Sequence of chain 1.B:
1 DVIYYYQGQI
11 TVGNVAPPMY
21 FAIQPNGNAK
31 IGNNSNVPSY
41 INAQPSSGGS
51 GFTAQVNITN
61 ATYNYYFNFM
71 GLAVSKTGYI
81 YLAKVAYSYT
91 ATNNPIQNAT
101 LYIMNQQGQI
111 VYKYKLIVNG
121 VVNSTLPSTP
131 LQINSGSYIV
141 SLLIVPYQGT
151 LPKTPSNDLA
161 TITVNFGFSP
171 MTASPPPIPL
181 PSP

Binding-site contacts:
Ligand atom O4 contacts residue ASN42 of chain 1.E at 3.6 Å (h-bond).
Ligand atom C7 contacts residue ILE41 of chain 1.E at 4.4 Å (hydrophobic).
Ligand atom C1 contacts residue ASN57 of chain 1.E at 1.4 Å.
Ligand atom O5 contacts residue VAL15 of chain 1.B at 3.0 Å.
Ligand atom O6 contacts residue SER156 of chain 1.E at 4.0 Å.
Ligand atom N2 contacts residue GLN55 of chain 1.E at 3.8 Å.
Ligand atom O6 contacts residue PRO155 of chain 1.E at 3.4 Å.
Ligand atom C8 contacts residue ASN42 of chain 1.E at 3.2 Å.
Ligand atom C3 contacts residue ASN57 of chain 1.E at 3.7 Å.
Ligand atom C7 contacts residue SER39 of chain 1.E at 4.1 Å.
Ligand atom C7 contacts residue GLN55 of chain 1.E at 4.1 Å.
Ligand atom C2 contacts residue ASN57 of chain 1.E at 2.4 Å.
Ligand atom N2 contacts residue ASN57 of chain 1.E at 2.8 Å (h-bond).
Ligand atom O2 contacts residue ASN42 of chain 1.E at 3.9 Å.
Ligand atom C4 contacts residue ASN57 of chain 1.E at 4.2 Å.
Ligand atom O7 contacts residue ASN57 of chain 1.E at 4.3 Å.
Ligand atom C1 contacts residue VAL15 of chain 1.B at 3.6 Å (hydrophobic).
Ligand atom O7 contacts residue PRO38 of chain 1.E at 4.2 Å.
Ligand atom O7 contacts residue TYR40 of chain 1.E at 4.0 Å.
Ligand atom O5 contacts residue SER39 of chain 1.E at 4.0 Å.
Ligand atom C8 contacts residue GLN55 of chain 1.E at 3.5 Å.
Ligand atom C2 contacts residue SER39 of chain 1.E at 3.6 Å.
Ligand atom C5 contacts residue VAL15 of chain 1.B at 4.1 Å (hydrophobic).
Ligand atom O6 contacts residue ASN14 of chain 1.B at 4.3 Å.
Ligand atom C7 contacts residue ASN57 of chain 1.E at 3.7 Å.
Ligand atom C5 contacts residue ASN57 of chain 1.E at 3.7 Å.
Ligand atom O5 contacts residue ASN57 of chain 1.E at 2.4 Å (h-bond).
Ligand atom O4 contacts residue GLN55 of chain 1.E at 3.6 Å.
Ligand atom C3 contacts residue ASN42 of chain 1.E at 3.8 Å.
Ligand atom C1 contacts residue SER39 of chain 1.E at 3.6 Å.
Ligand atom N2 contacts residue SER39 of chain 1.E at 4.0 Å.
Ligand atom C7 contacts residue TYR40 of chain 1.E at 4.2 Å (hydrophobic).
Ligand atom C8 contacts residue ILE41 of chain 1.E at 3.4 Å (hydrophobic).
Ligand atom C6 contacts residue PRO155 of chain 1.E at 4.1 Å (hydrophobic).
Ligand atom C6 contacts residue VAL15 of chain 1.B at 4.2 Å (hydrophobic).
Ligand atom O7 contacts residue SER39 of chain 1.E at 3.7 Å.
Ligand atom C3 contacts residue ASN157 of chain 1.E at 4.4 Å.
Ligand atom C8 contacts residue TYR40 of chain 1.E at 4.2 Å (hydrophobic).
Ligand atom C4 contacts residue ASN42 of chain 1.E at 3.4 Å.
Ligand atom O3 contacts residue ASN42 of chain 1.E at 3.1 Å.

The protein below binds the small molecule below.
Small molecule (SMILES): CC(=O)N[C@H]1[C@H](O[C@H]2[C@H](O)[C@@H](NC(C)=O)CO[C@@H]2CO)O[C@H](CO[C@H]2O[C@H](CO)[C@@H](O)[C@H](O)[C@@H]2O)[C@@H](O[C@H]2O[C@H](CO)[C@@H](O)[C@H](O)[C@@H]2O)[C@@H]1O[C@@H]1O[C@H](CS(=O)(=O)O)[C@@H](O[C@@H]2O[C@H](CO)[C@@H](O)[C@H](O)[C@H]2O)[C@H](O)[C@H]1O

Sequence of chain 1.E:
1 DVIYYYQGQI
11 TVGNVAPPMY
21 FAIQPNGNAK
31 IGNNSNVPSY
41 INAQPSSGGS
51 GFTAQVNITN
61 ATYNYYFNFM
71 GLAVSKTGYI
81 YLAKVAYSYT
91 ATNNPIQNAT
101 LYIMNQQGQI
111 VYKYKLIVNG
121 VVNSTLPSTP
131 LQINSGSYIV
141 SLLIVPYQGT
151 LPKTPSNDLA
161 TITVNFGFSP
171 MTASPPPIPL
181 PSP